Sequence of chain 1.Q:
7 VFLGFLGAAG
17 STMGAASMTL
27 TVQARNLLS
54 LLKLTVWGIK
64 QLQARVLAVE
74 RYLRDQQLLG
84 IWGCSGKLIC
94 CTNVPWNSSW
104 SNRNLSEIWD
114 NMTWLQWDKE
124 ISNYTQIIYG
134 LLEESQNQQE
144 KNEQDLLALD

Binding-site contacts:
Ligand atom C7 contacts residue ASN100 of chain 1.Q at 3.1 Å.
Ligand atom N2 contacts residue ASN100 of chain 1.Q at 2.8 Å (h-bond).
Ligand atom O5 contacts residue ASN100 of chain 1.Q at 2.4 Å (h-bond).
Ligand atom C5 contacts residue ASN100 of chain 1.Q at 3.7 Å.
Ligand atom C1 contacts residue ASN100 of chain 1.Q at 1.4 Å.
Ligand atom C8 contacts residue TRP99 of chain 1.Q at 4.4 Å (hydrophobic).
Ligand atom C4 contacts residue ASN100 of chain 1.Q at 4.2 Å.
Ligand atom C8 contacts residue ASN100 of chain 1.Q at 4.3 Å.
Ligand atom C2 contacts residue ASN100 of chain 1.Q at 2.4 Å.
Ligand atom O7 contacts residue ASN100 of chain 1.Q at 3.0 Å (h-bond).
Ligand atom C3 contacts residue ASN100 of chain 1.Q at 3.8 Å.
Ligand atom C1 contacts residue SER102 of chain 1.Q at 4.5 Å.

The protein below binds the small molecule below.
Small molecule (SMILES): CC(=O)N[C@@H]1[C@@H](O)[C@H](O)[C@@H](CO)O[C@H]1O